Sequence of chain 1.A:
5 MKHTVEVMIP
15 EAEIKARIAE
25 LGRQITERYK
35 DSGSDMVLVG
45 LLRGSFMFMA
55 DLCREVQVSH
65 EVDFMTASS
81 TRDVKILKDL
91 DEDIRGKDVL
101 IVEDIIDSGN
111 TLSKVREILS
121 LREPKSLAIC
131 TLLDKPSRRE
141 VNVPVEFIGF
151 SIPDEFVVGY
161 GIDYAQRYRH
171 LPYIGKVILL

Binding-site contacts:
Ligand atom OAC contacts residue THR111 of chain 1.A at 2.9 Å (h-bond).
Ligand atom PBA contacts residue ASP107 of chain 1.A at 3.4 Å.
Ligand atom OAG contacts residue ILE106 of chain 1.A at 4.0 Å.
Ligand atom O6 contacts residue PHE156 of chain 1.A at 3.9 Å.
Ligand atom CAQ contacts residue ASP107 of chain 1.A at 3.2 Å.
Ligand atom N1 contacts residue VAL157 of chain 1.A at 3.0 Å (h-bond).
Ligand atom C5 contacts residue ILE105 of chain 1.A at 4.0 Å (hydrophobic).
Ligand atom OAC contacts residue GLY109 of chain 1.A at 4.0 Å.
Ligand atom OAG contacts residue SER108 of chain 1.A at 3.9 Å.
Ligand atom OAC contacts residue ASN110 of chain 1.A at 3.3 Å (h-bond).
Ligand atom O6 contacts residue LYS135 of chain 1.A at 2.9 Å (salt-bridge).
Ligand atom N9 contacts residue ASP107 of chain 1.A at 3.9 Å.
Ligand atom N7 contacts residue ILE105 of chain 1.A at 3.8 Å.
Ligand atom C2 contacts residue ILE162 of chain 1.A at 3.5 Å (hydrophobic).
Ligand atom C5 contacts residue LYS135 of chain 1.A at 3.9 Å.
Ligand atom CAO contacts residue ASP107 of chain 1.A at 3.9 Å.
Ligand atom OAC contacts residue SER108 of chain 1.A at 3.6 Å (h-bond).
Ligand atom O6 contacts residue VAL157 of chain 1.A at 3.3 Å (h-bond).
Ligand atom C8 contacts residue ARG138 of chain 1.A at 3.2 Å.
Ligand atom OAB contacts residue ARG169 of chain 1.A at 3.8 Å.
Ligand atom N1 contacts residue ILE162 of chain 1.A at 3.8 Å.
Ligand atom CAM contacts residue ILE105 of chain 1.A at 3.8 Å (hydrophobic).
Ligand atom OAG contacts residue GLY109 of chain 1.A at 3.0 Å (h-bond).
Ligand atom OAC contacts residue ASP107 of chain 1.A at 3.9 Å.
Ligand atom C6 contacts residue LYS135 of chain 1.A at 3.9 Å.
Ligand atom OAG contacts residue ASP107 of chain 1.A at 2.7 Å (salt-bridge).
Ligand atom CAN contacts residue ILE105 of chain 1.A at 3.7 Å (hydrophobic).
Ligand atom N7 contacts residue ARG138 of chain 1.A at 3.6 Å.
Ligand atom OAF contacts residue THR111 of chain 1.A at 3.2 Å.
Ligand atom OAF contacts residue GLU103 of chain 1.A at 3.7 Å.
Ligand atom C6 contacts residue VAL157 of chain 1.A at 3.8 Å (hydrophobic).
Ligand atom N7 contacts residue LYS135 of chain 1.A at 3.4 Å (salt-bridge).
Ligand atom PBA contacts residue THR111 of chain 1.A at 3.7 Å.
Ligand atom C2 contacts residue ASP163 of chain 1.A at 3.6 Å.
Ligand atom C8 contacts residue ASP107 of chain 1.A at 3.1 Å.
Ligand atom CAN contacts residue ASP107 of chain 1.A at 4.0 Å.
Ligand atom O6 contacts residue GLU155 of chain 1.A at 3.2 Å (salt-bridge).
Ligand atom C2 contacts residue VAL157 of chain 1.A at 3.9 Å (hydrophobic).
Ligand atom OAD contacts residue SER73 of chain 1.A at 3.8 Å.
Ligand atom CAL contacts residue MG1 of chain 1.D at 3.3 Å.

A small-molecule ligand and the protein it binds are described below.
Small molecule (SMILES): O=c1[nH]cnc2c1ncn2CCN(CCCCP(=O)(O)O)CCP(=O)(O)O